Binding-site contacts:
Ligand atom C2 contacts residue ASN186 of chain 1.A at 2.4 Å.
Ligand atom O7 contacts residue ASN186 of chain 1.A at 3.8 Å.
Ligand atom O3 contacts residue ASP158 of chain 1.A at 4.3 Å.
Ligand atom C6 contacts residue LYS414 of chain 1.A at 3.9 Å.
Ligand atom C7 contacts residue ASP158 of chain 1.A at 3.7 Å.
Ligand atom C4 contacts residue ASN186 of chain 1.A at 4.2 Å.
Ligand atom C3 contacts residue ASN186 of chain 1.A at 3.8 Å.
Ligand atom C7 contacts residue LYS414 of chain 1.A at 3.8 Å.
Ligand atom C3 contacts residue THR413 of chain 1.A at 4.5 Å.
Ligand atom C8 contacts residue THR188 of chain 1.A at 3.3 Å.
Ligand atom C2 contacts residue ASP158 of chain 1.A at 3.6 Å.
Ligand atom O7 contacts residue THR413 of chain 1.A at 3.4 Å.
Ligand atom N2 contacts residue ASN186 of chain 1.A at 2.9 Å (h-bond).
Ligand atom O5 contacts residue ASN186 of chain 1.A at 2.3 Å (h-bond).
Ligand atom O7 contacts residue LYS414 of chain 1.A at 2.8 Å (salt-bridge).
Ligand atom C7 contacts residue ASN186 of chain 1.A at 3.6 Å.
Ligand atom C8 contacts residue LYS414 of chain 1.A at 4.2 Å.
Ligand atom C7 contacts residue THR413 of chain 1.A at 4.1 Å.
Ligand atom N2 contacts residue ASP158 of chain 1.A at 2.8 Å (salt-bridge).
Ligand atom C1 contacts residue ASP158 of chain 1.A at 3.9 Å.
Ligand atom C1 contacts residue ASN186 of chain 1.A at 1.5 Å.
Ligand atom C8 contacts residue ASN186 of chain 1.A at 3.6 Å.
Ligand atom C5 contacts residue ASN186 of chain 1.A at 3.6 Å.
Ligand atom C7 contacts residue THR188 of chain 1.A at 4.2 Å.
Ligand atom C3 contacts residue ASP158 of chain 1.A at 3.7 Å.
Ligand atom O3 contacts residue THR413 of chain 1.A at 3.5 Å.
Ligand atom O7 contacts residue THR188 of chain 1.A at 3.9 Å.
Ligand atom C8 contacts residue ASP158 of chain 1.A at 3.6 Å.

Sequence of chain 1.A:
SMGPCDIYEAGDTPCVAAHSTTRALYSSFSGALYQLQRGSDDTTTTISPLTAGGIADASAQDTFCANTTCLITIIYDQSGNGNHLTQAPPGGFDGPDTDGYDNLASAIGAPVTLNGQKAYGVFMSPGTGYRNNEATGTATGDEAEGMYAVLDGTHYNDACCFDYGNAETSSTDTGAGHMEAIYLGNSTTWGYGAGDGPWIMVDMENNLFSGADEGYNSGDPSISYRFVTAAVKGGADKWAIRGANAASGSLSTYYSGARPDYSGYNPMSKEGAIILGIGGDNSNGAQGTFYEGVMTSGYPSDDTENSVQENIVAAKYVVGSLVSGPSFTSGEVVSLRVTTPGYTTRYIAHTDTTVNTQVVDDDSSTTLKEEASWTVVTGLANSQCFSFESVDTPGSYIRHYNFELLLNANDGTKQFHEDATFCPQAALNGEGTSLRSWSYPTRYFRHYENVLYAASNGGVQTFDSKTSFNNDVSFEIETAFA

This small molecule binds to this protein.
Small molecule (SMILES): CC(=O)N[C@H]1[C@H](O[C@H]2[C@H](O)[C@@H](NC(C)=O)CO[C@@H]2CO)O[C@H](CO)[C@@H](O)[C@@H]1O